Binding-site contacts:
Ligand atom C4 contacts residue ASN215 of chain 56.A at 4.0 Å.
Ligand atom O1 contacts residue GLN104 of chain 56.A at 3.9 Å.
Ligand atom O5 contacts residue THR102 of chain 56.A at 3.6 Å.
Ligand atom C6 contacts residue LEU103 of chain 56.A at 3.2 Å (hydrophobic).
Ligand atom O6 contacts residue HIS241 of chain 56.A at 4.0 Å.
Ligand atom O6 contacts residue THR102 of chain 56.A at 2.4 Å.
Ligand atom C5 contacts residue LEU103 of chain 56.A at 3.5 Å (hydrophobic).
Ligand atom O1 contacts residue MET195 of chain 56.A at 3.8 Å.
Ligand atom O2 contacts residue MET195 of chain 56.A at 3.6 Å.
Ligand atom O4 contacts residue ILE101 of chain 56.A at 4.0 Å.
Ligand atom C4 contacts residue HIS263 of chain 56.A at 3.7 Å.
Ligand atom O3 contacts residue TYR194 of chain 56.A at 3.9 Å.
Ligand atom O5 contacts residue LEU103 of chain 56.A at 3.0 Å (h-bond).
Ligand atom O4 contacts residue ASN215 of chain 56.A at 3.4 Å (h-bond).
Ligand atom O6 contacts residue ILE101 of chain 56.A at 2.1 Å (h-bond).
Ligand atom C6 contacts residue HIS241 of chain 56.A at 3.7 Å.
Ligand atom O3 contacts residue ASN215 of chain 56.A at 2.1 Å.
Ligand atom O4 contacts residue THR102 of chain 56.A at 3.8 Å.
Ligand atom C5 contacts residue THR102 of chain 56.A at 2.8 Å.
Ligand atom O4 contacts residue HIS263 of chain 56.A at 2.6 Å.
Ligand atom O6 contacts residue LEU103 of chain 56.A at 3.3 Å.
Ligand atom O2 contacts residue ASN215 of chain 56.A at 3.5 Å.
Ligand atom O2 contacts residue MET217 of chain 56.A at 3.3 Å (h-bond).
Ligand atom C3 contacts residue MET217 of chain 56.A at 3.2 Å (hydrophobic).
Ligand atom C1 contacts residue MET195 of chain 56.A at 3.2 Å (hydrophobic).
Ligand atom C5 contacts residue LEU103 of chain 56.A at 3.0 Å (hydrophobic).
Ligand atom O5 contacts residue LEU103 of chain 56.A at 3.3 Å.
Ligand atom O3 contacts residue ILE101 of chain 56.A at 3.5 Å.
Ligand atom O2 contacts residue TYR193 of chain 56.A at 3.9 Å.
Ligand atom C3 contacts residue ASN215 of chain 56.A at 3.5 Å.
Ligand atom C2 contacts residue TYR193 of chain 56.A at 3.8 Å (hydrophobic).
Ligand atom O6 contacts residue LEU103 of chain 56.A at 4.0 Å.
Ligand atom O3 contacts residue MET217 of chain 56.A at 2.5 Å (h-bond).
Ligand atom C6 contacts residue THR102 of chain 56.A at 1.9 Å.
Ligand atom C5 contacts residue HIS263 of chain 56.A at 3.9 Å.
Ligand atom C6 contacts residue LEU103 of chain 56.A at 2.7 Å (hydrophobic).
Ligand atom C6 contacts residue ILE101 of chain 56.A at 3.2 Å (hydrophobic).
Ligand atom C2 contacts residue MET217 of chain 56.A at 3.5 Å (hydrophobic).
Ligand atom C4 contacts residue THR102 of chain 56.A at 3.9 Å.
Ligand atom O1 contacts residue TYR194 of chain 56.A at 3.8 Å.

Sequence of chain 56.A:
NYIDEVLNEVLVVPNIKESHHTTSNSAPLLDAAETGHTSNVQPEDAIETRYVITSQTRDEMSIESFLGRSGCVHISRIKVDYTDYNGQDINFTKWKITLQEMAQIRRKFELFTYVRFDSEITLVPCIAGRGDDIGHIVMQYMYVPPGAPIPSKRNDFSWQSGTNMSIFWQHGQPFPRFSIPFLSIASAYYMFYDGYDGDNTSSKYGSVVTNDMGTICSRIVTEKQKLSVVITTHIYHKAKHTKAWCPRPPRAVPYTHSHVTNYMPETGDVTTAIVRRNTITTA

A protein and the small-molecule ligand that binds it are described below.
Small molecule (SMILES): OC[C@H]1O[C@@](CO)(O[C@H]2O[C@H](CO)[C@@H](O)[C@H](O)[C@H]2O)[C@@H](O)[C@@H]1O